A protein and the small-molecule ligand that binds it are described below.
Small molecule (SMILES): CC[C@H](C)[C@@H]1NC(=O)CNC(=O)[C@@H]2Cc3c([nH]c4cc(O)ccc34)[S@@](=O)C[C@H](NC(=O)CNC1=O)C(=O)N[C@@H](CC(N)=O)C(=O)N1C[C@H](O)C[C@H]1C(=O)N[C@@H]([C@@H](C)[C@@H](O)CO)C(=O)N2

Sequence of chain 1.H:
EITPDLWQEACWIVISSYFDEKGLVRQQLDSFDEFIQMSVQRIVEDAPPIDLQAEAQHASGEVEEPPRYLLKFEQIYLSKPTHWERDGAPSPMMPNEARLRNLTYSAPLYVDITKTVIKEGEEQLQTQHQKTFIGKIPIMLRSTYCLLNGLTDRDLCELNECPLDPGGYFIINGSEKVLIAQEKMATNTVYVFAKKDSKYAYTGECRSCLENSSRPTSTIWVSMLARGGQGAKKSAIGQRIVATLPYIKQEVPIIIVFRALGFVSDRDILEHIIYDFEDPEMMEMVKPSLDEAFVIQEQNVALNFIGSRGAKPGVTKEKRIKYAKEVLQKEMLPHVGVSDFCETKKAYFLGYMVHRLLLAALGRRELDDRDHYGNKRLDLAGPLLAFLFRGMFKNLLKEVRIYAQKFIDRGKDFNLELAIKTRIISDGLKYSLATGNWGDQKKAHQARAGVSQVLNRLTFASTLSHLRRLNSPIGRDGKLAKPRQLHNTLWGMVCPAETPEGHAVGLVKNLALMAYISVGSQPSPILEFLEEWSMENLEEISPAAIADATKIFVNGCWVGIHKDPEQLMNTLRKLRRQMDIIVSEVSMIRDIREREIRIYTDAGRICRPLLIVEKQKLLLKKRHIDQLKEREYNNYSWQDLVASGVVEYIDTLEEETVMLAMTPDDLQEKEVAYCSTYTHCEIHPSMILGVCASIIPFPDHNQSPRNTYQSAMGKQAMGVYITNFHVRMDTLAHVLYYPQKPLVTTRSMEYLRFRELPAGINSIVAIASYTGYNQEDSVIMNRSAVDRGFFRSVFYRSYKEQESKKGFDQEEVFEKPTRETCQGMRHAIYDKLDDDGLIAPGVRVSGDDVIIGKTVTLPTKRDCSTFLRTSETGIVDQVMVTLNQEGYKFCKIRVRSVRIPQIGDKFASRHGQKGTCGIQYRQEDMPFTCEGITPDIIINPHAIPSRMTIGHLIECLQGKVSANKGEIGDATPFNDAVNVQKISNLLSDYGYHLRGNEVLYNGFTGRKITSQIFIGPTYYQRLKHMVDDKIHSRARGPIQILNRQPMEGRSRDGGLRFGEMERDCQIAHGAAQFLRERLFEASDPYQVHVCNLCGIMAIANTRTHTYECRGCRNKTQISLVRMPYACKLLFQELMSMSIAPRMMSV

Binding-site contacts:
Ligand atom OD1 contacts residue GLU845 of chain 1.G at 2.9 Å (salt-bridge).
Ligand atom N contacts residue GLN790 of chain 1.G at 3.4 Å (h-bond).
Ligand atom OH2 contacts residue ARG749 of chain 1.G at 3.3 Å (salt-bridge).
Ligand atom O contacts residue VAL788 of chain 1.G at 3.2 Å (h-bond).
Ligand atom CH2 contacts residue ARG749 of chain 1.G at 3.2 Å.
Ligand atom N contacts residue HIS1108 of chain 1.G at 3.2 Å (h-bond).
Ligand atom CA contacts residue GLN791 of chain 1.G at 3.0 Å.
Ligand atom CZ3 contacts residue VAL787 of chain 1.G at 3.3 Å (hydrophobic).
Ligand atom C contacts residue HIS1108 of chain 1.G at 3.1 Å.
Ligand atom NE1 contacts residue ILE779 of chain 1.G at 3.4 Å.
Ligand atom O contacts residue ASN792 of chain 1.G at 3.4 Å (h-bond).
Ligand atom CH2 contacts residue SER782 of chain 1.G at 3.3 Å.
Ligand atom OD1 contacts residue GLN718 of chain 1.H at 3.3 Å (h-bond).
Ligand atom C contacts residue HIS1108 of chain 1.G at 3.4 Å.
Ligand atom CA contacts residue ARG749 of chain 1.G at 3.3 Å.
Ligand atom CE2 contacts residue ILE779 of chain 1.G at 3.4 Å (hydrophobic).
Ligand atom CE3 contacts residue VAL788 of chain 1.G at 3.1 Å (hydrophobic).
Ligand atom O contacts residue GLN790 of chain 1.G at 2.5 Å (h-bond).
Ligand atom N contacts residue ARG749 of chain 1.G at 3.4 Å (salt-bridge).
Ligand atom CG2 contacts residue HIS839 of chain 1.G at 3.4 Å.
Ligand atom C contacts residue ASN792 of chain 1.G at 3.3 Å.
Ligand atom O contacts residue ARG749 of chain 1.G at 3.4 Å (salt-bridge).
Ligand atom O contacts residue ASN792 of chain 1.G at 3.0 Å (h-bond).
Ligand atom C contacts residue GLN790 of chain 1.G at 3.0 Å.
Ligand atom CD1 contacts residue ASN742 of chain 1.G at 3.2 Å.
Ligand atom CG2 contacts residue GLN791 of chain 1.G at 2.9 Å.
Ligand atom OH2 contacts residue SER782 of chain 1.G at 2.3 Å (h-bond).
Ligand atom O contacts residue HIS1108 of chain 1.G at 3.2 Å.
Ligand atom CB contacts residue GLU845 of chain 1.G at 3.4 Å.
Ligand atom O contacts residue ASN792 of chain 1.G at 3.3 Å (h-bond).
Ligand atom CZ3 contacts residue ARG749 of chain 1.G at 3.2 Å.
Ligand atom CE3 contacts residue ARG749 of chain 1.G at 3.3 Å.
Ligand atom O contacts residue HIS1108 of chain 1.G at 3.2 Å.
Ligand atom N contacts residue GLN790 of chain 1.G at 3.3 Å (h-bond).
Ligand atom O contacts residue GLY789 of chain 1.G at 3.2 Å.
Ligand atom OG1 contacts residue GLN783 of chain 1.G at 3.3 Å (h-bond).
Ligand atom N contacts residue HIS1108 of chain 1.G at 3.3 Å (h-bond).
Ligand atom O contacts residue GLN791 of chain 1.G at 2.8 Å (h-bond).
Ligand atom CB contacts residue GLN791 of chain 1.G at 3.1 Å.
Ligand atom CD contacts residue HIS1108 of chain 1.G at 3.3 Å.

Sequence of chain 1.G:
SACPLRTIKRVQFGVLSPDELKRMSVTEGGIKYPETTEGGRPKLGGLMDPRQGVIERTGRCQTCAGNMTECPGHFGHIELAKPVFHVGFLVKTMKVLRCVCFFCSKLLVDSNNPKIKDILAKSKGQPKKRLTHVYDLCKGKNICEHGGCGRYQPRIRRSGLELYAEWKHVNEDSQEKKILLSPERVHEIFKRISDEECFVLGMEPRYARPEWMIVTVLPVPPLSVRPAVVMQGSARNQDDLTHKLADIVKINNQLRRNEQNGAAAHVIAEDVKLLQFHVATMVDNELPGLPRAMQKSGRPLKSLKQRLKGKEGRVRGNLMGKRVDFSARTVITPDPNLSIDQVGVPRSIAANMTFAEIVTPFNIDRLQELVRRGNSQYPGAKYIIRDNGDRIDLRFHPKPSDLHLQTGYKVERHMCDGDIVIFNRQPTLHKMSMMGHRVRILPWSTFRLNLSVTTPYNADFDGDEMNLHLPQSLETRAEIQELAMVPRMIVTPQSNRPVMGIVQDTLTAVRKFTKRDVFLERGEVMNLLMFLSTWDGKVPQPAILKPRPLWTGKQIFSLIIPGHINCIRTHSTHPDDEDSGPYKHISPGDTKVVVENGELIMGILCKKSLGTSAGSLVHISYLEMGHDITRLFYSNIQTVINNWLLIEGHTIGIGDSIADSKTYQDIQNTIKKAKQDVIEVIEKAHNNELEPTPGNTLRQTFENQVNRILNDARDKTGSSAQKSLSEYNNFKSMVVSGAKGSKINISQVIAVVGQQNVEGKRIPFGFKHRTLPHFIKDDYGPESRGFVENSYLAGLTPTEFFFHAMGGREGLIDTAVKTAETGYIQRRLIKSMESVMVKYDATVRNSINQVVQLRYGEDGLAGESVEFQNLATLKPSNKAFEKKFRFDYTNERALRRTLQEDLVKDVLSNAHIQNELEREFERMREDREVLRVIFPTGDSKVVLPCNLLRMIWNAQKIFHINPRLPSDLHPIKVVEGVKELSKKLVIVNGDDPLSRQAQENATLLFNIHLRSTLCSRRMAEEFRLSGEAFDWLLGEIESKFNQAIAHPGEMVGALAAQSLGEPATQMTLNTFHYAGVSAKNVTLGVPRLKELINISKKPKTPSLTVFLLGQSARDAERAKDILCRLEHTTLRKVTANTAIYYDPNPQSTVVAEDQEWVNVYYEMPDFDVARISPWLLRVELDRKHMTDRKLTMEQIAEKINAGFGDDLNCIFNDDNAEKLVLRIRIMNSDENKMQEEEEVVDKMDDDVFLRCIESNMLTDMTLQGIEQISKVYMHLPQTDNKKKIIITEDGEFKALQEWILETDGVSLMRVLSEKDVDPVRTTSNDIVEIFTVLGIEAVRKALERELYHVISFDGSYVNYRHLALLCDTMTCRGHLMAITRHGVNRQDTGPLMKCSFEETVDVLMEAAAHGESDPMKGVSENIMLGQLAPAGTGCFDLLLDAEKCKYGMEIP